Sequence of chain 1.A:
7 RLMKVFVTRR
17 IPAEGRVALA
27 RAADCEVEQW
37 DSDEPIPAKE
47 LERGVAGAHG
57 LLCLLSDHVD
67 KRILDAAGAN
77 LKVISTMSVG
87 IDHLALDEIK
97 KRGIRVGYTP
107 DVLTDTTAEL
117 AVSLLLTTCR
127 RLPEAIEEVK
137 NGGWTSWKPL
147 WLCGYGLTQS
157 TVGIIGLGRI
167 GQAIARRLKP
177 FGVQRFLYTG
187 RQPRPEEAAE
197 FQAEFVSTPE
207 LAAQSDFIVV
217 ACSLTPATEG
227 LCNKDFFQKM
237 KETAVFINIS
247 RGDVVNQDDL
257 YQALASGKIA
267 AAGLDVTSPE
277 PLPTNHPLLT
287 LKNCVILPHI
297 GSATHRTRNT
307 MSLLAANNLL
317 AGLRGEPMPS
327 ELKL

Binding-site contacts:
Ligand atom O2 contacts residue NDP1 of chain 1.E at 3.9 Å.
Ligand atom O4 contacts residue LEU109 of chain 1.A at 4.2 Å.
Ligand atom O2 contacts residue ARG247 of chain 1.A at 3.0 Å (salt-bridge).
Ligand atom C1 contacts residue GLY86 of chain 1.A at 3.7 Å.
Ligand atom O1 contacts residue LEU109 of chain 1.A at 3.5 Å.
Ligand atom C1 contacts residue ARG247 of chain 1.A at 3.9 Å.
Ligand atom C3 contacts residue LEU61 of chain 1.A at 3.2 Å (hydrophobic).
Ligand atom O4 contacts residue LEU61 of chain 1.A at 4.1 Å.
Ligand atom O3 contacts residue LEU61 of chain 1.A at 3.8 Å.
Ligand atom O3 contacts residue ARG247 of chain 1.A at 2.8 Å (salt-bridge).
Ligand atom O4 contacts residue SER298 of chain 1.A at 2.9 Å (h-bond).
Ligand atom C2 contacts residue ARG247 of chain 1.A at 4.1 Å.
Ligand atom O1 contacts residue SER84 of chain 1.A at 3.2 Å.
Ligand atom O1 contacts residue GLY86 of chain 1.A at 4.0 Å.
Ligand atom O3 contacts residue NDP1 of chain 1.E at 3.1 Å.
Ligand atom C3 contacts residue TRP143 of chain 1.B at 3.7 Å (hydrophobic).
Ligand atom C2 contacts residue HIS295 of chain 1.A at 3.7 Å.
Ligand atom O4 contacts residue NDP1 of chain 1.E at 3.6 Å.
Ligand atom C2 contacts residue NDP1 of chain 1.E at 2.9 Å.
Ligand atom O1 contacts residue VAL85 of chain 1.A at 2.9 Å (h-bond).
Ligand atom O2 contacts residue LEU61 of chain 1.A at 4.2 Å.
Ligand atom C3 contacts residue HIS295 of chain 1.A at 3.5 Å.
Ligand atom C1 contacts residue LEU61 of chain 1.A at 3.9 Å (hydrophobic).
Ligand atom C3 contacts residue SER298 of chain 1.A at 4.0 Å.
Ligand atom O1 contacts residue NDP1 of chain 1.E at 3.8 Å.
Ligand atom C1 contacts residue VAL85 of chain 1.A at 3.5 Å (hydrophobic).
Ligand atom C3 contacts residue NDP1 of chain 1.E at 3.4 Å.
Ligand atom O2 contacts residue SER84 of chain 1.A at 3.7 Å.
Ligand atom O2 contacts residue VAL85 of chain 1.A at 3.4 Å (h-bond).
Ligand atom C1 contacts residue SER84 of chain 1.A at 3.7 Å.
Ligand atom O4 contacts residue MET307 of chain 1.A at 4.1 Å.
Ligand atom C2 contacts residue LEU61 of chain 1.A at 3.7 Å (hydrophobic).
Ligand atom O2 contacts residue GLY86 of chain 1.A at 2.7 Å (h-bond).
Ligand atom C1 contacts residue NDP1 of chain 1.E at 3.5 Å.
Ligand atom O4 contacts residue TRP143 of chain 1.B at 3.9 Å.
Ligand atom O1 contacts residue LEU61 of chain 1.A at 4.2 Å.
Ligand atom O3 contacts residue HIS295 of chain 1.A at 2.8 Å (h-bond).

Sequence of chain 1.B:
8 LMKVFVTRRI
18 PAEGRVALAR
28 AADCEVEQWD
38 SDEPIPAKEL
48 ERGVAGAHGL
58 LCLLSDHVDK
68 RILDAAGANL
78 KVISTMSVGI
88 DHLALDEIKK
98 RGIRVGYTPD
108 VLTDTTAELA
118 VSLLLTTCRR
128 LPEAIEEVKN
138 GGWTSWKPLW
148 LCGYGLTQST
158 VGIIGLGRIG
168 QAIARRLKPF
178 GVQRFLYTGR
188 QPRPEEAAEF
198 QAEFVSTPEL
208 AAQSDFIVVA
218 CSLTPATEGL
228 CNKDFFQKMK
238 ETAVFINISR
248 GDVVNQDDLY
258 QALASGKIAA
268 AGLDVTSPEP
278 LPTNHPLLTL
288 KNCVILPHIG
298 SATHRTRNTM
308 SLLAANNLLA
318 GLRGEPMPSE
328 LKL

A protein and the small-molecule ligand that binds it are described below.
Small molecule (SMILES): O=C(O)[C@H](O)CO